Sequence of chain 1.C:
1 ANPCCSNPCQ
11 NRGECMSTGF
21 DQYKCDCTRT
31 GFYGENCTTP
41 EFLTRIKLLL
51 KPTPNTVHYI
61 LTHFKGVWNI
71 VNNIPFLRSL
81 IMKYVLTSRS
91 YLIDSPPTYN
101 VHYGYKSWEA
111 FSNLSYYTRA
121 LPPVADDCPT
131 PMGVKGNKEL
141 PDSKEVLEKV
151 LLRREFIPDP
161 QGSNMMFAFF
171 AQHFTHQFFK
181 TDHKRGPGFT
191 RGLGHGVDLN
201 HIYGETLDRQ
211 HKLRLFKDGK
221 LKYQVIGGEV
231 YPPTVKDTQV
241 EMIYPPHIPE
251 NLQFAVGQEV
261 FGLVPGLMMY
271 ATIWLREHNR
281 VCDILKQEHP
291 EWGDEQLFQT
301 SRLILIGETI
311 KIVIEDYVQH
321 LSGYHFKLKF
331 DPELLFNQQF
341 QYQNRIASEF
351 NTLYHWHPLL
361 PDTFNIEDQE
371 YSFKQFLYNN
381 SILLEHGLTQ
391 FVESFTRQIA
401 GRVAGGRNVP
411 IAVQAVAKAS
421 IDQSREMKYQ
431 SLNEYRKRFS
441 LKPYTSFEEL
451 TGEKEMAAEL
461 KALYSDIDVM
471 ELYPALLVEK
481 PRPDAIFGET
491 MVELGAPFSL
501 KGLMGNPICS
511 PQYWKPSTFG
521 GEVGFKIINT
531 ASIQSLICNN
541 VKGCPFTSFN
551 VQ

Binding-site contacts:
Ligand atom C4 contacts residue ASN113 of chain 1.C at 4.2 Å.
Ligand atom O7 contacts residue ASN113 of chain 1.C at 3.7 Å.
Ligand atom O6 contacts residue LEU207 of chain 1.D at 4.1 Å.
Ligand atom C5 contacts residue TYR116 of chain 1.C at 4.4 Å (hydrophobic).
Ligand atom N2 contacts residue ARG185 of chain 1.C at 4.4 Å.
Ligand atom N2 contacts residue ASN113 of chain 1.C at 2.9 Å (h-bond).
Ligand atom C7 contacts residue ARG185 of chain 1.C at 3.8 Å.
Ligand atom C6 contacts residue TYR116 of chain 1.C at 3.6 Å (hydrophobic).
Ligand atom C5 contacts residue ARG185 of chain 1.C at 4.1 Å.
Ligand atom O5 contacts residue LEU207 of chain 1.D at 4.5 Å.
Ligand atom C5 contacts residue PHE189 of chain 1.C at 4.0 Å (hydrophobic).
Ligand atom C1 contacts residue ARG185 of chain 1.C at 4.3 Å.
Ligand atom O5 contacts residue GLU109 of chain 1.C at 3.5 Å (salt-bridge).
Ligand atom C8 contacts residue ASN113 of chain 1.C at 4.1 Å.
Ligand atom O7 contacts residue LEU207 of chain 1.D at 4.0 Å.
Ligand atom C5 contacts residue ASN113 of chain 1.C at 3.7 Å.
Ligand atom O7 contacts residue ARG185 of chain 1.C at 2.7 Å (salt-bridge).
Ligand atom C4 contacts residue LEU207 of chain 1.D at 4.3 Å (hydrophobic).
Ligand atom C1 contacts residue TYR116 of chain 1.C at 3.9 Å (hydrophobic).
Ligand atom C7 contacts residue ASN113 of chain 1.C at 3.5 Å.
Ligand atom O6 contacts residue ASP208 of chain 1.D at 3.7 Å.
Ligand atom C1 contacts residue ASN113 of chain 1.C at 1.5 Å.
Ligand atom O4 contacts residue ARG185 of chain 1.C at 3.0 Å (salt-bridge).
Ligand atom O5 contacts residue PHE189 of chain 1.C at 4.4 Å.
Ligand atom C1 contacts residue GLU109 of chain 1.C at 3.6 Å.
Ligand atom C8 contacts residue PHE189 of chain 1.C at 4.2 Å (hydrophobic).
Ligand atom C2 contacts residue ARG185 of chain 1.C at 4.2 Å.
Ligand atom C2 contacts residue ASN113 of chain 1.C at 2.5 Å.
Ligand atom O3 contacts residue ARG185 of chain 1.C at 4.2 Å.
Ligand atom O6 contacts residue TYR116 of chain 1.C at 3.8 Å.
Ligand atom C4 contacts residue ARG185 of chain 1.C at 3.7 Å.
Ligand atom C3 contacts residue ASN113 of chain 1.C at 3.9 Å.
Ligand atom C2 contacts residue GLU109 of chain 1.C at 4.3 Å.
Ligand atom O5 contacts residue TYR116 of chain 1.C at 3.5 Å.
Ligand atom C8 contacts residue ARG185 of chain 1.C at 3.7 Å.
Ligand atom C3 contacts residue ARG185 of chain 1.C at 3.7 Å.
Ligand atom C6 contacts residue PHE189 of chain 1.C at 3.8 Å (hydrophobic).
Ligand atom O5 contacts residue ASN113 of chain 1.C at 2.4 Å (h-bond).

Sequence of chain 1.D:
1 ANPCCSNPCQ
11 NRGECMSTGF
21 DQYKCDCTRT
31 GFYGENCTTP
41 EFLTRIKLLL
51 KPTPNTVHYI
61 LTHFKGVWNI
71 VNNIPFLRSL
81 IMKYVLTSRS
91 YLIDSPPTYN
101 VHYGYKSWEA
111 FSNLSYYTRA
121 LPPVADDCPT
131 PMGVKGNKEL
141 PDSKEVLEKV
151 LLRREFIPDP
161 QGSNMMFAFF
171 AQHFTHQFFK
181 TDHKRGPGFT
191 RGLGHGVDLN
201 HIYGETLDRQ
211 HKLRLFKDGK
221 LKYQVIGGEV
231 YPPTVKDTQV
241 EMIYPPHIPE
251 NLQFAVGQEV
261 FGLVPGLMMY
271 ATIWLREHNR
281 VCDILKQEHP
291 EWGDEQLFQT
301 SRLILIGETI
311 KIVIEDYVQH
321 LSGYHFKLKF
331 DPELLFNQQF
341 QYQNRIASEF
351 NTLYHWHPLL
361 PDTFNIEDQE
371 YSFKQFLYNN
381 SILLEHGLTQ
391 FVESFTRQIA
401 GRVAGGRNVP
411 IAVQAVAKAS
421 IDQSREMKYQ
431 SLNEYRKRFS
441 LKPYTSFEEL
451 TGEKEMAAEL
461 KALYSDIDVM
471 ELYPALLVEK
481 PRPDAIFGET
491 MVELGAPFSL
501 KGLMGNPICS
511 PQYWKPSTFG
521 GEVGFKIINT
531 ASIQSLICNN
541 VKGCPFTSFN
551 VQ

A protein and the small-molecule ligand that binds it are described below.
Small molecule (SMILES): CC(=O)N[C@H]1[C@H](O[C@H]2[C@H](O)[C@@H](NC(C)=O)CO[C@@H]2CO)O[C@H](CO)[C@@H](O)[C@@H]1O